This protein binds this small molecule.
Small molecule (SMILES): CC(=O)N[C@H]1[C@H](O[C@H]2[C@H](O)[C@@H](NC(C)=O)CO[C@@H]2CO)O[C@H](CO)[C@@H](O)[C@@H]1O

Binding-site contacts:
Ligand atom C4 contacts residue ASN331 of chain 1.C at 4.2 Å.
Ligand atom C7 contacts residue GLN580 of chain 1.C at 3.6 Å.
Ligand atom N2 contacts residue GLN580 of chain 1.C at 2.8 Å (h-bond).
Ligand atom O5 contacts residue ASN331 of chain 1.C at 2.3 Å (h-bond).
Ligand atom C8 contacts residue GLN580 of chain 1.C at 3.6 Å.
Ligand atom N2 contacts residue ASN331 of chain 1.C at 2.9 Å (h-bond).
Ligand atom C3 contacts residue GLN580 of chain 1.C at 3.6 Å.
Ligand atom O7 contacts residue ASN331 of chain 1.C at 2.4 Å (h-bond).
Ligand atom C1 contacts residue GLN580 of chain 1.C at 4.1 Å.
Ligand atom C5 contacts residue ASN331 of chain 1.C at 3.6 Å.
Ligand atom C3 contacts residue ASN331 of chain 1.C at 3.8 Å.
Ligand atom C7 contacts residue ASN331 of chain 1.C at 2.9 Å.
Ligand atom C2 contacts residue ASN331 of chain 1.C at 2.5 Å.
Ligand atom C8 contacts residue PRO579 of chain 1.C at 3.7 Å (hydrophobic).
Ligand atom C8 contacts residue ASN331 of chain 1.C at 4.2 Å.
Ligand atom O3 contacts residue GLN580 of chain 1.C at 4.0 Å.
Ligand atom C1 contacts residue ASN331 of chain 1.C at 1.4 Å.
Ligand atom C2 contacts residue GLN580 of chain 1.C at 3.6 Å.

Sequence of chain 1.C:
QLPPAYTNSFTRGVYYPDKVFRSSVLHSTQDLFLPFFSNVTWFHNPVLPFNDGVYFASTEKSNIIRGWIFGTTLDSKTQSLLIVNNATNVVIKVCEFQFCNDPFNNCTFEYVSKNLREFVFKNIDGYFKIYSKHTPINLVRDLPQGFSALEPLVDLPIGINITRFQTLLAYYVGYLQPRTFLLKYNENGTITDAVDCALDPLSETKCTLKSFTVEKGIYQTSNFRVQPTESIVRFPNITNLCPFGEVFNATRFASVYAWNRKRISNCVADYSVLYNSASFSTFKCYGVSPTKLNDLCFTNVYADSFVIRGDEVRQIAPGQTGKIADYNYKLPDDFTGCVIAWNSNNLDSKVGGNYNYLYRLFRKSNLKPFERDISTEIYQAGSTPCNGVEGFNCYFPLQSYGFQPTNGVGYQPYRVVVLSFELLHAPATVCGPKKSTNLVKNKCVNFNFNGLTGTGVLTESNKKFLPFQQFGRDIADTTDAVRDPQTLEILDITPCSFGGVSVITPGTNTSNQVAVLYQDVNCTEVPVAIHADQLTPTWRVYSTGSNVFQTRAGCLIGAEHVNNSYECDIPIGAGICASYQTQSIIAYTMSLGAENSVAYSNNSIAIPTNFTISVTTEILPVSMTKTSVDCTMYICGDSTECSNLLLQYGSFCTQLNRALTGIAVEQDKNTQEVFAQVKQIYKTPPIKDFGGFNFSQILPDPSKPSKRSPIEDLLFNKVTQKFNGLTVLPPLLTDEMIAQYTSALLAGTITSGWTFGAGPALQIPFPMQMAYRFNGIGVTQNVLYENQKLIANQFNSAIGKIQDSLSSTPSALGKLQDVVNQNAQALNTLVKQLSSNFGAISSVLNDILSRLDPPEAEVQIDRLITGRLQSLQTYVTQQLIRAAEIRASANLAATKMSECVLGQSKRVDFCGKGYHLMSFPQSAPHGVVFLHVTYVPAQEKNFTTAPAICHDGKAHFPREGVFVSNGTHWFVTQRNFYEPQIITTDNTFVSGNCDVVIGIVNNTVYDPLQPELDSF